Sequence of chain 1.C:
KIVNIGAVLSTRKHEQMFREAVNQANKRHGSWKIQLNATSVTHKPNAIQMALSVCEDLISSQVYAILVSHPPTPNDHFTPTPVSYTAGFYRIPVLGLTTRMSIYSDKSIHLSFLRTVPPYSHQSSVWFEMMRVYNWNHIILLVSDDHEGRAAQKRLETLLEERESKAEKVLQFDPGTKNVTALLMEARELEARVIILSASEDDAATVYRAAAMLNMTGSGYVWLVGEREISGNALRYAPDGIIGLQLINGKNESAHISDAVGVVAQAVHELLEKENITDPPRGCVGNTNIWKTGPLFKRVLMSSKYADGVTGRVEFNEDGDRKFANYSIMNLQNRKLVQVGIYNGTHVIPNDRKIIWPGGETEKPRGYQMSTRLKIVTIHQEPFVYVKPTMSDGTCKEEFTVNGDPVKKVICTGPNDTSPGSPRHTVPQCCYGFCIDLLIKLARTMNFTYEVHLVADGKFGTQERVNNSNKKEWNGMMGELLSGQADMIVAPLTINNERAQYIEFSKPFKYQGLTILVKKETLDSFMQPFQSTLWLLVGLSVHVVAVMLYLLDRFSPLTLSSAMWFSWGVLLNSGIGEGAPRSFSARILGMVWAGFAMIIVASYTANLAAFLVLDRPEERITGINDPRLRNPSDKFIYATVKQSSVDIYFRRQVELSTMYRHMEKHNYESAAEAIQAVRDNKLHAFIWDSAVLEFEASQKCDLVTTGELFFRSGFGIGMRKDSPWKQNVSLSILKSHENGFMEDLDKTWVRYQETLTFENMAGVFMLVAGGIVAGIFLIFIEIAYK

Binding-site contacts:
Ligand atom O7 contacts residue ALA349 of chain 1.C at 4.0 Å.
Ligand atom C7 contacts residue ARG346 of chain 1.C at 3.5 Å.
Ligand atom C3 contacts residue GLY336 of chain 1.C at 4.1 Å.
Ligand atom O7 contacts residue PHE348 of chain 1.C at 4.0 Å.
Ligand atom C8 contacts residue LYS347 of chain 1.C at 4.0 Å.
Ligand atom C8 contacts residue ARG346 of chain 1.C at 3.4 Å.
Ligand atom C4 contacts residue THR335 of chain 1.C at 3.9 Å.
Ligand atom N2 contacts residue THR335 of chain 1.C at 4.3 Å.
Ligand atom C2 contacts residue GLY336 of chain 1.C at 4.1 Å.
Ligand atom C2 contacts residue ASN350 of chain 1.C at 2.5 Å.
Ligand atom C4 contacts residue GLY336 of chain 1.C at 4.4 Å.
Ligand atom O3 contacts residue THR335 of chain 1.C at 4.2 Å.
Ligand atom C7 contacts residue GLY336 of chain 1.C at 4.2 Å.
Ligand atom O5 contacts residue THR335 of chain 1.C at 3.6 Å.
Ligand atom O7 contacts residue GLY336 of chain 1.C at 4.4 Å.
Ligand atom C8 contacts residue PHE348 of chain 1.C at 3.4 Å (hydrophobic).
Ligand atom C3 contacts residue ASN350 of chain 1.C at 3.8 Å.
Ligand atom C7 contacts residue THR335 of chain 1.C at 4.3 Å.
Ligand atom C5 contacts residue THR335 of chain 1.C at 4.3 Å.
Ligand atom C5 contacts residue ASN350 of chain 1.C at 3.7 Å.
Ligand atom N2 contacts residue ASN350 of chain 1.C at 3.0 Å (h-bond).
Ligand atom C7 contacts residue ARG337 of chain 1.C at 4.3 Å.
Ligand atom C7 contacts residue PHE348 of chain 1.C at 3.5 Å (hydrophobic).
Ligand atom O7 contacts residue THR335 of chain 1.C at 4.0 Å.
Ligand atom O7 contacts residue ARG346 of chain 1.C at 2.9 Å (salt-bridge).
Ligand atom O7 contacts residue ASN350 of chain 1.C at 3.5 Å (h-bond).
Ligand atom C3 contacts residue THR335 of chain 1.C at 4.0 Å.
Ligand atom O3 contacts residue GLY336 of chain 1.C at 3.3 Å.
Ligand atom C1 contacts residue THR335 of chain 1.C at 3.8 Å.
Ligand atom C1 contacts residue ASN350 of chain 1.C at 1.4 Å.
Ligand atom C8 contacts residue GLY336 of chain 1.C at 4.3 Å.
Ligand atom O3 contacts residue ARG337 of chain 1.C at 3.4 Å (salt-bridge).
Ligand atom C7 contacts residue ALA349 of chain 1.C at 4.4 Å (hydrophobic).
Ligand atom C4 contacts residue ASN350 of chain 1.C at 4.3 Å.
Ligand atom N2 contacts residue PHE348 of chain 1.C at 3.9 Å.
Ligand atom C2 contacts residue THR335 of chain 1.C at 3.3 Å.
Ligand atom C8 contacts residue ARG337 of chain 1.C at 3.4 Å.
Ligand atom O5 contacts residue ASN350 of chain 1.C at 2.4 Å (h-bond).
Ligand atom C7 contacts residue ASN350 of chain 1.C at 3.7 Å.

This small molecule binds to this protein.
Small molecule (SMILES): CC(=O)N[C@@H]1[C@@H](O)[C@H](O)[C@@H](CO)O[C@H]1O